Binding-site contacts:
Ligand atom C6 contacts residue THR20 of chain 1.A at 4.4 Å.
Ligand atom C4 contacts residue TRP63 of chain 1.A at 4.5 Å (hydrophobic).
Ligand atom N2 contacts residue ASN68 of chain 1.A at 2.9 Å (h-bond).
Ligand atom O7 contacts residue ARG61 of chain 1.A at 2.1 Å (salt-bridge).
Ligand atom C5 contacts residue THR22 of chain 1.A at 4.2 Å.
Ligand atom N2 contacts residue TRP63 of chain 1.A at 3.2 Å.
Ligand atom C8 contacts residue ARG61 of chain 1.A at 3.2 Å.
Ligand atom C2 contacts residue ASN68 of chain 1.A at 2.4 Å.
Ligand atom O5 contacts residue THR22 of chain 1.A at 3.6 Å (h-bond).
Ligand atom C1 contacts residue THR22 of chain 1.A at 4.1 Å.
Ligand atom O5 contacts residue THR20 of chain 1.A at 4.4 Å.
Ligand atom C7 contacts residue TRP63 of chain 1.A at 3.7 Å (hydrophobic).
Ligand atom C3 contacts residue ASN68 of chain 1.A at 3.8 Å.
Ligand atom C8 contacts residue TRP63 of chain 1.A at 3.2 Å (hydrophobic).
Ligand atom O6 contacts residue THR22 of chain 1.A at 3.2 Å (h-bond).
Ligand atom O4 contacts residue TRP63 of chain 1.A at 4.5 Å.
Ligand atom N2 contacts residue ARG61 of chain 1.A at 4.2 Å.
Ligand atom O5 contacts residue ASN68 of chain 1.A at 2.4 Å (h-bond).
Ligand atom C2 contacts residue TRP63 of chain 1.A at 4.1 Å (hydrophobic).
Ligand atom C3 contacts residue TRP63 of chain 1.A at 3.9 Å (hydrophobic).
Ligand atom C7 contacts residue ARG61 of chain 1.A at 3.1 Å.
Ligand atom C5 contacts residue ASN68 of chain 1.A at 3.7 Å.
Ligand atom O5 contacts residue TRP63 of chain 1.A at 4.3 Å.
Ligand atom C1 contacts residue ASN68 of chain 1.A at 1.5 Å.
Ligand atom C5 contacts residue TRP63 of chain 1.A at 4.0 Å (hydrophobic).
Ligand atom C8 contacts residue ASN68 of chain 1.A at 4.1 Å.
Ligand atom O6 contacts residue THR20 of chain 1.A at 4.0 Å.
Ligand atom C6 contacts residue THR22 of chain 1.A at 4.3 Å.
Ligand atom C7 contacts residue ASN68 of chain 1.A at 3.5 Å.
Ligand atom C1 contacts residue TRP63 of chain 1.A at 3.8 Å (hydrophobic).
Ligand atom O7 contacts residue ASN68 of chain 1.A at 4.1 Å.
Ligand atom C4 contacts residue ASN68 of chain 1.A at 4.2 Å.

Sequence of chain 1.A:
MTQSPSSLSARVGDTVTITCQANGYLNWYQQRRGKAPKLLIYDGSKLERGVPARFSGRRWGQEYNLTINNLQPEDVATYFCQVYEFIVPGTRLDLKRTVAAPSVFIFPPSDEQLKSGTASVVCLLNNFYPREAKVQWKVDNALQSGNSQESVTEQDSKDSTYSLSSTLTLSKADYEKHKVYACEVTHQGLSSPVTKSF

This protein binds this small molecule.
Small molecule (SMILES): CC(=O)N[C@@H]1[C@@H](O)[C@H](O)[C@@H](CO)O[C@H]1O